Binding-site contacts:
Ligand atom C7 contacts residue ASN1098 of chain 1.A at 3.2 Å.
Ligand atom N2 contacts residue THR1100 of chain 1.A at 4.1 Å.
Ligand atom C5 contacts residue ASN1098 of chain 1.A at 3.7 Å.
Ligand atom C5 contacts residue PHE1103 of chain 1.A at 4.4 Å (hydrophobic).
Ligand atom C6 contacts residue PHE1103 of chain 1.A at 3.7 Å (hydrophobic).
Ligand atom C8 contacts residue HIS1101 of chain 1.A at 4.1 Å.
Ligand atom O5 contacts residue PHE1103 of chain 1.A at 4.2 Å.
Ligand atom O5 contacts residue ASN1098 of chain 1.A at 2.4 Å (h-bond).
Ligand atom O7 contacts residue ASN1098 of chain 1.A at 3.1 Å (h-bond).
Ligand atom C2 contacts residue ASN1098 of chain 1.A at 2.5 Å.
Ligand atom O6 contacts residue PHE1103 of chain 1.A at 4.3 Å.
Ligand atom C3 contacts residue ASN1098 of chain 1.A at 3.8 Å.
Ligand atom O7 contacts residue HIS1101 of chain 1.A at 4.1 Å.
Ligand atom C1 contacts residue ASN1098 of chain 1.A at 1.4 Å.
Ligand atom N2 contacts residue ASN1098 of chain 1.A at 2.9 Å (h-bond).
Ligand atom C8 contacts residue ASN1098 of chain 1.A at 4.0 Å.
Ligand atom C5 contacts residue HIS1101 of chain 1.A at 4.1 Å.
Ligand atom C4 contacts residue ASN1098 of chain 1.A at 4.2 Å.

This small molecule binds to this protein.
Small molecule (SMILES): CC(=O)N[C@H]1[C@H](O[C@H]2[C@H](O)[C@@H](NC(C)=O)CO[C@@H]2CO)O[C@H](CO)[C@@H](O)[C@@H]1O

Sequence of chain 1.A:
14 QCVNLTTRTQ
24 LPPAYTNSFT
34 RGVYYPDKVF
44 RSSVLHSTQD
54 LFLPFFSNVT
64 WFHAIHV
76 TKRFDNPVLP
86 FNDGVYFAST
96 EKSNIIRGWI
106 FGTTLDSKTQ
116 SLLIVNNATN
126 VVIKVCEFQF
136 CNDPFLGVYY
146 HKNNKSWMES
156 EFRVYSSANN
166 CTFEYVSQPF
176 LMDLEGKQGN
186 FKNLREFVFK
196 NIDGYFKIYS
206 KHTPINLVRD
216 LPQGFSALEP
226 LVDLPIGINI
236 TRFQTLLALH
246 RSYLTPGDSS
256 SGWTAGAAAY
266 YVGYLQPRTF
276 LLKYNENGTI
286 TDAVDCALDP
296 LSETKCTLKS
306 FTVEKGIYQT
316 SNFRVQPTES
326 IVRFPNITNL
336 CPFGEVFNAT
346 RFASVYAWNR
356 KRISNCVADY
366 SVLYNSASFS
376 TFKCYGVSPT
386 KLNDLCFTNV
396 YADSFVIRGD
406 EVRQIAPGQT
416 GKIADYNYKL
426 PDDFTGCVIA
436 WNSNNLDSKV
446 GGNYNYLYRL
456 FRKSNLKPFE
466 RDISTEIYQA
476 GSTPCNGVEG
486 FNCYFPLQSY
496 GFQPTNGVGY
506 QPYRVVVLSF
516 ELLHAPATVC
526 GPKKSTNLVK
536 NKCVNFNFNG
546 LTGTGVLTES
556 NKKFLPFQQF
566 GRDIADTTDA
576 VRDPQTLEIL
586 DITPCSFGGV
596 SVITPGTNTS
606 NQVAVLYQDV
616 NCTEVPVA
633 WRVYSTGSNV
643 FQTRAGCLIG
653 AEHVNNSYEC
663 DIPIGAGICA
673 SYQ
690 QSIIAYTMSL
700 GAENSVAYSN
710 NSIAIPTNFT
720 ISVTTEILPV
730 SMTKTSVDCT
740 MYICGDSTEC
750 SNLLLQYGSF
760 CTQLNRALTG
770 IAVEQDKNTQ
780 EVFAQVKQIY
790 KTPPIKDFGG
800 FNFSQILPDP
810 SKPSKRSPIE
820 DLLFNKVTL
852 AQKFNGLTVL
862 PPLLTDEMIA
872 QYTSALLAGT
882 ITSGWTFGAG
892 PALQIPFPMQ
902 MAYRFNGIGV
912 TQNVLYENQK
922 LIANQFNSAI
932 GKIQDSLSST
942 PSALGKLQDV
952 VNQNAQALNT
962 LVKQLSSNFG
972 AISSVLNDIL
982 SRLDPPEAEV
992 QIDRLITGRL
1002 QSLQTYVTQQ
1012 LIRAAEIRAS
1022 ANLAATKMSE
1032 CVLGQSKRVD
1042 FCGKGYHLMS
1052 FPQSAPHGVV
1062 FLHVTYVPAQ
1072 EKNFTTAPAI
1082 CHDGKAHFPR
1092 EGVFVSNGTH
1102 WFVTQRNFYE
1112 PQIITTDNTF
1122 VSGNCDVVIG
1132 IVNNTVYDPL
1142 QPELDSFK